Binding-site contacts:
Ligand atom C6 contacts residue PHE158 of chain 2.A at 4.4 Å (hydrophobic).
Ligand atom O2 contacts residue SER12 of chain 2.A at 4.0 Å.
Ligand atom C7 contacts residue ILE165 of chain 2.A at 3.8 Å (hydrophobic).
Ligand atom C14 contacts residue PHE14 of chain 2.A at 3.8 Å (hydrophobic).
Ligand atom C9 contacts residue TRP161 of chain 2.A at 4.0 Å (hydrophobic).
Ligand atom C10 contacts residue THR104 of chain 2.A at 3.7 Å.
Ligand atom C7 contacts residue PHE107 of chain 2.A at 4.1 Å (hydrophobic).
Ligand atom C6 contacts residue PHE107 of chain 2.A at 3.5 Å (hydrophobic).
Ligand atom C10 contacts residue PHE14 of chain 2.A at 3.9 Å (hydrophobic).
Ligand atom C5 contacts residue THR104 of chain 2.A at 4.0 Å.
Ligand atom C7 contacts residue LEU162 of chain 2.A at 4.4 Å (hydrophobic).
Ligand atom C11 contacts residue PRO13 of chain 2.A at 3.5 Å (hydrophobic).
Ligand atom O2 contacts residue PRO13 of chain 2.A at 3.9 Å.
Ligand atom O2 contacts residue HIS208 of chain 2.A at 3.4 Å (h-bond).
Ligand atom C8 contacts residue LEU162 of chain 2.A at 4.0 Å (hydrophobic).
Ligand atom C1 contacts residue PHE14 of chain 2.A at 3.6 Å (hydrophobic).
Ligand atom C8 contacts residue ILE165 of chain 2.A at 3.6 Å (hydrophobic).
Ligand atom C5 contacts residue PHE107 of chain 2.A at 3.8 Å (hydrophobic).
Ligand atom C7 contacts residue PHE158 of chain 2.A at 4.0 Å (hydrophobic).
Ligand atom O1 contacts residue PRO13 of chain 2.A at 3.9 Å.
Ligand atom C5 contacts residue LEU157 of chain 2.A at 4.2 Å (hydrophobic).
Ligand atom O1 contacts residue MET209 of chain 2.A at 4.1 Å.
Ligand atom C4 contacts residue ILE165 of chain 2.A at 3.8 Å (hydrophobic).
Ligand atom C9 contacts residue LEU157 of chain 2.A at 3.9 Å (hydrophobic).
Ligand atom C6 contacts residue LEU157 of chain 2.A at 4.1 Å (hydrophobic).
Ligand atom C8 contacts residue LEU157 of chain 2.A at 3.3 Å (hydrophobic).
Ligand atom O2 contacts residue VAL11 of chain 2.A at 4.2 Å.
Ligand atom C9 contacts residue ILE165 of chain 2.A at 3.6 Å (hydrophobic).
Ligand atom C12 contacts residue HIS208 of chain 2.A at 4.3 Å.
Ligand atom C7 contacts residue LEU157 of chain 2.A at 3.8 Å (hydrophobic).
Ligand atom C6 contacts residue ILE165 of chain 2.A at 4.0 Å (hydrophobic).
Ligand atom C contacts residue PHE14 of chain 2.A at 3.5 Å (hydrophobic).
Ligand atom C2 contacts residue PRO13 of chain 2.A at 3.9 Å (hydrophobic).
Ligand atom C8 contacts residue TRP161 of chain 2.A at 3.7 Å (hydrophobic).
Ligand atom C11 contacts residue MET209 of chain 2.A at 4.1 Å (hydrophobic).
Ligand atom C5 contacts residue ILE165 of chain 2.A at 4.0 Å (hydrophobic).
Ligand atom O contacts residue PHE14 of chain 2.A at 3.5 Å.
Ligand atom C12 contacts residue PRO13 of chain 2.A at 3.7 Å (hydrophobic).
Ligand atom C4 contacts residue LEU157 of chain 2.A at 4.1 Å (hydrophobic).
Ligand atom O3 contacts residue PHE14 of chain 2.A at 3.7 Å.

Sequence of chain 2.A:
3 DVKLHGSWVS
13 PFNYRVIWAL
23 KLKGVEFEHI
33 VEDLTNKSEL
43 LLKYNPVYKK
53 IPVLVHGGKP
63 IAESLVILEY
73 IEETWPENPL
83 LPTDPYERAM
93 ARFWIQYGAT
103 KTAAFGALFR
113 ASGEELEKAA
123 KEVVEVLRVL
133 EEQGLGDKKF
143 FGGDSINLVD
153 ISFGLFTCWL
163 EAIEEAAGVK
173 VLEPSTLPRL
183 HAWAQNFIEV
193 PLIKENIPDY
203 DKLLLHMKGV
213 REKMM

The small molecule below binds the protein below.
Small molecule (SMILES): O=C1C[C@@H](c2ccccc2)Oc2cc(O)cc(O)c21